This protein binds this small molecule.
Small molecule (SMILES): O=C(O)Cc1cs/c(=N\C(=O)CS(=O)(=O)Cc2ccc3ccccc3c2)n1O

Binding-site contacts:
Ligand atom O01 contacts residue HIS199 of chain 1.A at 3.5 Å (h-bond).
Ligand atom C12 contacts residue TRP296 of chain 1.A at 3.4 Å (hydrophobic).
Ligand atom O26 contacts residue ASP201 of chain 1.A at 3.2 Å (salt-bridge).
Ligand atom O07 contacts residue LEU188 of chain 1.A at 3.4 Å.
Ligand atom C15 contacts residue ARG238 of chain 1.A at 3.1 Å.
Ligand atom C05 contacts residue ILE281 of chain 1.A at 3.6 Å (hydrophobic).
Ligand atom C13 contacts residue TRP296 of chain 1.A at 3.5 Å (hydrophobic).
Ligand atom O28 contacts residue LEU186 of chain 1.A at 3.5 Å.
Ligand atom N02 contacts residue HIS199 of chain 1.A at 3.8 Å.
Ligand atom C22 contacts residue SER184 of chain 1.A at 3.5 Å.
Ligand atom C10 contacts residue ZN1 of chain 1.B at 3.1 Å.
Ligand atom C15 contacts residue ASP201 of chain 1.A at 3.3 Å.
Ligand atom O06 contacts residue THR196 of chain 1.A at 3.0 Å (h-bond).
Ligand atom C20 contacts residue THR183 of chain 1.A at 3.4 Å.
Ligand atom C04 contacts residue THR196 of chain 1.A at 3.7 Å.
Ligand atom C05 contacts residue THR196 of chain 1.A at 3.8 Å.
Ligand atom C18 contacts residue TRP296 of chain 1.A at 3.8 Å (hydrophobic).
Ligand atom C08 contacts residue THR196 of chain 1.A at 3.7 Å.
Ligand atom O07 contacts residue PHE207 of chain 1.A at 3.3 Å.
Ligand atom C04 contacts residue ILE281 of chain 1.A at 3.4 Å (hydrophobic).
Ligand atom O06 contacts residue TYR145 of chain 1.A at 2.2 Å (h-bond).
Ligand atom O07 contacts residue LYS214 of chain 1.A at 2.5 Å (salt-bridge).
Ligand atom O01 contacts residue ZN1 of chain 1.B at 2.1 Å.
Ligand atom O06 contacts residue LYS214 of chain 1.A at 3.3 Å (salt-bridge).
Ligand atom C05 contacts residue TYR145 of chain 1.A at 3.2 Å (hydrophobic).
Ligand atom N02 contacts residue ZN1 of chain 1.B at 2.8 Å.
Ligand atom C08 contacts residue GLN147 of chain 1.A at 3.7 Å.
Ligand atom C21 contacts residue SER184 of chain 1.A at 3.5 Å.
Ligand atom C20 contacts residue TRP296 of chain 1.A at 3.4 Å (hydrophobic).
Ligand atom C05 contacts residue LYS214 of chain 1.A at 3.3 Å.
Ligand atom N11 contacts residue TRP296 of chain 1.A at 3.5 Å.
Ligand atom C21 contacts residue THR183 of chain 1.A at 3.0 Å.
Ligand atom O07 contacts residue TYR145 of chain 1.A at 3.4 Å (h-bond).
Ligand atom C17 contacts residue ASP201 of chain 1.A at 3.6 Å.
Ligand atom O07 contacts residue ILE281 of chain 1.A at 3.5 Å.
Ligand atom N11 contacts residue ZN1 of chain 1.B at 2.7 Å.
Ligand atom O01 contacts residue HIS279 of chain 1.A at 2.9 Å (h-bond).
Ligand atom O26 contacts residue ARG238 of chain 1.A at 3.8 Å.
Ligand atom C20 contacts residue GLN203 of chain 1.A at 3.1 Å.
Ligand atom S14 contacts residue ASP201 of chain 1.A at 3.5 Å (salt-bridge).

Sequence of chain 1.A:
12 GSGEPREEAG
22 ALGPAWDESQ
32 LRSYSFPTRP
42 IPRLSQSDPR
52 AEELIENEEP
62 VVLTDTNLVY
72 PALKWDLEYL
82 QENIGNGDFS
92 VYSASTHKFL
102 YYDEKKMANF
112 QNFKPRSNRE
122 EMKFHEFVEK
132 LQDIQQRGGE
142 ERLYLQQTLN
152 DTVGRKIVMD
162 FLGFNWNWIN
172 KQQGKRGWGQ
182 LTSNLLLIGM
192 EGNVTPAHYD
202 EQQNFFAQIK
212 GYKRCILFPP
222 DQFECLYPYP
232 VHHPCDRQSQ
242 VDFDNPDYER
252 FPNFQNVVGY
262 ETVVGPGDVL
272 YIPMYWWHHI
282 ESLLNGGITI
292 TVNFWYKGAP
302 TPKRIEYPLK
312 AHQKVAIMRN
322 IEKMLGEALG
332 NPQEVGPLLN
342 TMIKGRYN